Binding-site contacts:
Ligand atom C07 contacts residue ASN47 of chain 2.A at 3.8 Å.
Ligand atom C24 contacts residue VAL5 of chain 2.B at 4.0 Å (hydrophobic).
Ligand atom C10 contacts residue ASN47 of chain 2.A at 3.5 Å.
Ligand atom C12 contacts residue ASN47 of chain 2.A at 4.0 Å.
Ligand atom C19 contacts residue VAL5 of chain 2.B at 3.9 Å (hydrophobic).
Ligand atom C06 contacts residue ASN47 of chain 2.A at 3.6 Å.
Ligand atom S08 contacts residue ASN47 of chain 2.A at 4.4 Å.
Ligand atom C13 contacts residue ASN47 of chain 2.A at 3.8 Å.
Ligand atom CL27 contacts residue ILE173 of chain 2.A at 4.0 Å.
Ligand atom C04 contacts residue ASN47 of chain 2.A at 4.3 Å.
Ligand atom C05 contacts residue ASN47 of chain 2.A at 3.9 Å.
Ligand atom C28 contacts residue ILE224 of chain 2.A at 4.0 Å (hydrophobic).
Ligand atom C02 contacts residue GLU19 of chain 2.A at 3.6 Å.
Ligand atom N03 contacts residue GLU19 of chain 2.A at 2.9 Å (salt-bridge).
Ligand atom C20 contacts residue LEU223 of chain 2.A at 3.7 Å (hydrophobic).
Ligand atom C18 contacts residue VAL5 of chain 2.B at 4.3 Å (hydrophobic).
Ligand atom C28 contacts residue ILE173 of chain 2.A at 4.2 Å (hydrophobic).
Ligand atom N01 contacts residue GLU19 of chain 2.A at 2.7 Å (salt-bridge).
Ligand atom C28 contacts residue PRO172 of chain 2.A at 3.3 Å (hydrophobic).
Ligand atom C28 contacts residue GLY176 of chain 2.A at 4.3 Å.
Ligand atom C28 contacts residue VAL5 of chain 2.B at 4.0 Å (hydrophobic).
Ligand atom C29 contacts residue PRO172 of chain 2.A at 3.8 Å (hydrophobic).
Ligand atom C07 contacts residue GLU44 of chain 2.A at 4.2 Å.
Ligand atom S08 contacts residue GLU44 of chain 2.A at 3.8 Å.
Ligand atom C23 contacts residue ILE224 of chain 2.A at 4.2 Å (hydrophobic).
Ligand atom C26 contacts residue VAL5 of chain 2.B at 4.1 Å (hydrophobic).
Ligand atom C30 contacts residue ASN47 of chain 2.A at 3.7 Å.
Ligand atom CL27 contacts residue PHE124 of chain 2.A at 4.0 Å.
Ligand atom C09 contacts residue ASN47 of chain 2.A at 3.6 Å.
Ligand atom C23 contacts residue VAL5 of chain 2.B at 4.3 Å (hydrophobic).
Ligand atom N03 contacts residue VAL51 of chain 2.A at 3.7 Å.
Ligand atom C11 contacts residue ASN47 of chain 2.A at 3.8 Å.
Ligand atom C25 contacts residue VAL5 of chain 2.B at 3.8 Å (hydrophobic).
Ligand atom O22 contacts residue ILE224 of chain 2.A at 4.2 Å.
Ligand atom C21 contacts residue LEU223 of chain 2.A at 4.0 Å (hydrophobic).
Ligand atom CL27 contacts residue LYS127 of chain 2.A at 3.5 Å.
Ligand atom N01 contacts residue LEU48 of chain 2.A at 3.4 Å.
Ligand atom C29 contacts residue VAL5 of chain 2.B at 4.1 Å (hydrophobic).
Ligand atom C29 contacts residue ILE224 of chain 2.A at 3.3 Å (hydrophobic).
Ligand atom C02 contacts residue LEU48 of chain 2.A at 4.2 Å (hydrophobic).

Sequence of chain 2.B:
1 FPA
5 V

Sequence of chain 2.A:
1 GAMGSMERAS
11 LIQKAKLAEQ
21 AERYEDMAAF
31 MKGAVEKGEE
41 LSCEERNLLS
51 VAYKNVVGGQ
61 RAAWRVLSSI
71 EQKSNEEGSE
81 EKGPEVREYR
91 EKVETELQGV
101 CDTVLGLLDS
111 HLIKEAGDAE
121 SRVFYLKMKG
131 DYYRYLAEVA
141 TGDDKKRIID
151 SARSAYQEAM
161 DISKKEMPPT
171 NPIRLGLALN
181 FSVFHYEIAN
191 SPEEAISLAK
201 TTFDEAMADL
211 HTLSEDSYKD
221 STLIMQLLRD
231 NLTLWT

This protein binds this small molecule.
Small molecule (SMILES): [H]/N=C(\N)c1cc(-c2cccc(NC(=O)C3(Oc4ccc(Cl)cc4)CCCC3)c2)cs1